Sequence of chain 1.A:
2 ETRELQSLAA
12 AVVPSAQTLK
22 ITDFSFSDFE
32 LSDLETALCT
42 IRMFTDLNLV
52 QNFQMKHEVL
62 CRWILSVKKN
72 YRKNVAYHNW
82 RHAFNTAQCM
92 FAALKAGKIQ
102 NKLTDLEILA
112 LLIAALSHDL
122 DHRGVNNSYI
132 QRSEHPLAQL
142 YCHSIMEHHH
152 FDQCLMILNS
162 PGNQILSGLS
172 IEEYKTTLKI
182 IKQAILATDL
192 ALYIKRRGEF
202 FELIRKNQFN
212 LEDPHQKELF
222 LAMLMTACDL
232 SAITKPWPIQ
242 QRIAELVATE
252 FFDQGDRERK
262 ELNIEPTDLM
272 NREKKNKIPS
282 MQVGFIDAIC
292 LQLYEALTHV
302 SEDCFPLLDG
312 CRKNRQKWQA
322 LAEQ

This protein binds this small molecule.
Small molecule (SMILES): COc1ccc(CNc2nc(N3CCC[C@H]3CO)ncc2C(=O)NCc2ncccn2)cc1Cl

Binding-site contacts:
Ligand atom C4 contacts residue VAL248 of chain 1.A at 3.9 Å (hydrophobic).
Ligand atom C28 contacts residue TYR78 of chain 1.A at 3.5 Å (hydrophobic).
Ligand atom O2 contacts residue ALA249 of chain 1.A at 3.3 Å.
Ligand atom C32 contacts residue VAL248 of chain 1.A at 3.9 Å (hydrophobic).
Ligand atom C24 contacts residue LEU191 of chain 1.A at 3.9 Å (hydrophobic).
Ligand atom C9 contacts residue GLN283 of chain 1.A at 3.8 Å.
Ligand atom O33 contacts residue GLN283 of chain 1.A at 2.7 Å (h-bond).
Ligand atom C24 contacts residue ILE195 of chain 1.A at 3.6 Å (hydrophobic).
Ligand atom C7 contacts residue MET282 of chain 1.A at 3.8 Å (hydrophobic).
Ligand atom C29 contacts residue TYR78 of chain 1.A at 3.4 Å (hydrophobic).
Ligand atom C15 contacts residue PHE286 of chain 1.A at 3.7 Å (hydrophobic).
Ligand atom C11 contacts residue PHE286 of chain 1.A at 3.5 Å (hydrophobic).
Ligand atom N10 contacts residue PHE286 of chain 1.A at 3.3 Å.
Ligand atom C7 contacts residue LEU270 of chain 1.A at 3.5 Å (hydrophobic).
Ligand atom C1 contacts residue ILE279 of chain 1.A at 3.6 Å (hydrophobic).
Ligand atom O18 contacts residue LEU270 of chain 1.A at 3.2 Å.
Ligand atom C1 contacts residue LEU270 of chain 1.A at 3.3 Å (hydrophobic).
Ligand atom C23 contacts residue ILE290 of chain 1.A at 3.8 Å (hydrophobic).
Ligand atom C13 contacts residue PHE286 of chain 1.A at 3.7 Å (hydrophobic).
Ligand atom C1 contacts residue ALA249 of chain 1.A at 3.9 Å (hydrophobic).
Ligand atom O2 contacts residue ILE279 of chain 1.A at 3.4 Å.
Ligand atom N12 contacts residue PHE286 of chain 1.A at 3.5 Å.
Ligand atom C29 contacts residue ALA233 of chain 1.A at 3.9 Å (hydrophobic).
Ligand atom O33 contacts residue GLN241 of chain 1.A at 3.3 Å (h-bond).
Ligand atom C8 contacts residue MET282 of chain 1.A at 3.7 Å (hydrophobic).
Ligand atom O18 contacts residue PHE286 of chain 1.A at 3.6 Å.
Ligand atom C17 contacts residue PHE286 of chain 1.A at 3.6 Å (hydrophobic).
Ligand atom CL1 contacts residue ALA245 of chain 1.A at 3.0 Å.
Ligand atom CL1 contacts residue GLN283 of chain 1.A at 3.6 Å.
Ligand atom CL1 contacts residue VAL248 of chain 1.A at 3.7 Å.
Ligand atom C1 contacts residue PHE253 of chain 1.A at 3.5 Å (hydrophobic).
Ligand atom C32 contacts residue GLN283 of chain 1.A at 3.5 Å.
Ligand atom N14 contacts residue PHE286 of chain 1.A at 3.8 Å.
Ligand atom C9 contacts residue PHE286 of chain 1.A at 3.6 Å (hydrophobic).
Ligand atom C9 contacts residue MET282 of chain 1.A at 3.5 Å (hydrophobic).
Ligand atom C16 contacts residue PHE286 of chain 1.A at 3.4 Å (hydrophobic).
Ligand atom CL1 contacts residue ALA249 of chain 1.A at 3.5 Å.
Ligand atom O33 contacts residue ILE234 of chain 1.A at 3.7 Å.
Ligand atom C15 contacts residue PHE252 of chain 1.A at 3.8 Å (hydrophobic).
Ligand atom C5 contacts residue GLN283 of chain 1.A at 3.5 Å.